The protein below binds the small molecule below.
Small molecule (SMILES): CC(=O)N[C@@H]1[C@@H](O)[C@H](O)[C@@H](CO)O[C@H]1O

Sequence of chain 1.B:
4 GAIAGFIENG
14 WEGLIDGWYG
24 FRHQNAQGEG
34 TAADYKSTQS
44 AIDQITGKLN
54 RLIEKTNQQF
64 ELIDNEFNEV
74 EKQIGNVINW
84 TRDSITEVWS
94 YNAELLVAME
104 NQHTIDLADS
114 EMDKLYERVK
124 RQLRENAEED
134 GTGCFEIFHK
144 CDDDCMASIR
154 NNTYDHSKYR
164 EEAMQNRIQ

Binding-site contacts:
Ligand atom C3 contacts residue GLU72 of chain 1.B at 4.0 Å.
Ligand atom O7 contacts residue ASN79 of chain 1.B at 3.3 Å (h-bond).
Ligand atom C8 contacts residue GLU74 of chain 1.B at 4.5 Å.
Ligand atom C8 contacts residue GLU72 of chain 1.B at 3.8 Å.
Ligand atom N2 contacts residue ASN79 of chain 1.B at 4.4 Å.
Ligand atom C7 contacts residue ASN79 of chain 1.B at 3.6 Å.
Ligand atom C8 contacts residue GLY78 of chain 1.B at 3.7 Å.
Ligand atom C1 contacts residue ASN82 of chain 1.B at 1.4 Å.
Ligand atom O7 contacts residue ASN82 of chain 1.B at 4.1 Å.
Ligand atom C8 contacts residue ASN79 of chain 1.B at 3.7 Å.
Ligand atom C7 contacts residue GLU72 of chain 1.B at 3.9 Å.
Ligand atom O3 contacts residue GLU72 of chain 1.B at 3.2 Å (salt-bridge).
Ligand atom N2 contacts residue GLY78 of chain 1.B at 4.3 Å.
Ligand atom C2 contacts residue ASN82 of chain 1.B at 2.2 Å.
Ligand atom C4 contacts residue ASN82 of chain 1.B at 4.1 Å.
Ligand atom C5 contacts residue ASN82 of chain 1.B at 3.7 Å.
Ligand atom C7 contacts residue GLY78 of chain 1.B at 4.4 Å.
Ligand atom C8 contacts residue LYS75 of chain 1.B at 3.9 Å.
Ligand atom O7 contacts residue GLU72 of chain 1.B at 4.1 Å.
Ligand atom N2 contacts residue ASN82 of chain 1.B at 2.7 Å (h-bond).
Ligand atom C7 contacts residue LYS75 of chain 1.B at 3.9 Å.
Ligand atom O7 contacts residue LYS75 of chain 1.B at 3.0 Å (salt-bridge).
Ligand atom N2 contacts residue GLU72 of chain 1.B at 4.5 Å.
Ligand atom C3 contacts residue ASN82 of chain 1.B at 3.6 Å.
Ligand atom O5 contacts residue ASN82 of chain 1.B at 2.4 Å (h-bond).
Ligand atom C7 contacts residue ASN82 of chain 1.B at 3.6 Å.